Binding-site contacts:
Ligand atom N15 contacts residue TYR41 of chain 1.A at 3.3 Å (h-bond).
Ligand atom C28 contacts residue TYR33 of chain 1.A at 3.5 Å (hydrophobic).
Ligand atom O3 contacts residue TYR33 of chain 1.A at 3.7 Å.
Ligand atom N5 contacts residue SER18 of chain 1.A at 3.4 Å (h-bond).
Ligand atom C1 contacts residue TYR33 of chain 1.A at 3.4 Å (hydrophobic).
Ligand atom N29 contacts residue TYR33 of chain 1.A at 3.5 Å.
Ligand atom C16 contacts residue ASP58 of chain 1.A at 3.3 Å.
Ligand atom C13 contacts residue ILE37 of chain 1.A at 3.6 Å (hydrophobic).
Ligand atom C4 contacts residue TYR33 of chain 1.A at 3.6 Å (hydrophobic).
Ligand atom C10 contacts residue TYR41 of chain 1.A at 3.7 Å (hydrophobic).
Ligand atom C2 contacts residue TYR33 of chain 1.A at 3.6 Å (hydrophobic).
Ligand atom C14 contacts residue TYR41 of chain 1.A at 3.5 Å (hydrophobic).
Ligand atom C19 contacts residue CYS13 of chain 1.A at 1.9 Å (hydrophobic).
Ligand atom C14 contacts residue ILE37 of chain 1.A at 3.6 Å (hydrophobic).
Ligand atom C8 contacts residue SER18 of chain 1.A at 3.3 Å.
Ligand atom C7 contacts residue SER18 of chain 1.A at 3.5 Å.
Ligand atom C22 contacts residue CYS13 of chain 1.A at 3.3 Å (hydrophobic).
Ligand atom C30 contacts residue TYR33 of chain 1.A at 3.9 Å (hydrophobic).
Ligand atom C17 contacts residue ILE22 of chain 1.A at 3.8 Å (hydrophobic).
Ligand atom N18 contacts residue ILE22 of chain 1.A at 3.6 Å.
Ligand atom C13 contacts residue GLU38 of chain 1.A at 3.3 Å.
Ligand atom C12 contacts residue ASP58 of chain 1.A at 3.7 Å.
Ligand atom C9 contacts residue ASP58 of chain 1.A at 3.6 Å.
Ligand atom C16 contacts residue TYR41 of chain 1.A at 3.6 Å (hydrophobic).
Ligand atom C9 contacts residue ALA60 of chain 1.A at 3.3 Å (hydrophobic).
Ligand atom C20 contacts residue CYS13 of chain 1.A at 2.3 Å (hydrophobic).
Ligand atom O3 contacts residue ALA60 of chain 1.A at 3.7 Å.
Ligand atom N5 contacts residue ALA60 of chain 1.A at 3.8 Å.
Ligand atom N11 contacts residue ASP58 of chain 1.A at 3.5 Å (salt-bridge).
Ligand atom C10 contacts residue ASP58 of chain 1.A at 3.4 Å.
Ligand atom C12 contacts residue TYR41 of chain 1.A at 3.5 Å (hydrophobic).
Ligand atom O21 contacts residue CYS13 of chain 1.A at 3.5 Å (h-bond).
Ligand atom C8 contacts residue ASP58 of chain 1.A at 3.8 Å.
Ligand atom C16 contacts residue THR21 of chain 1.A at 3.6 Å.
Ligand atom N18 contacts residue TYR41 of chain 1.A at 3.8 Å.
Ligand atom O3 contacts residue GLY61 of chain 1.A at 3.5 Å.
Ligand atom C16 contacts residue ILE22 of chain 1.A at 3.8 Å (hydrophobic).
Ligand atom N11 contacts residue TYR41 of chain 1.A at 2.8 Å (h-bond).
Ligand atom O21 contacts residue GLY61 of chain 1.A at 3.2 Å (h-bond).
Ligand atom C17 contacts residue TYR41 of chain 1.A at 3.5 Å (hydrophobic).

Sequence of chain 1.A:
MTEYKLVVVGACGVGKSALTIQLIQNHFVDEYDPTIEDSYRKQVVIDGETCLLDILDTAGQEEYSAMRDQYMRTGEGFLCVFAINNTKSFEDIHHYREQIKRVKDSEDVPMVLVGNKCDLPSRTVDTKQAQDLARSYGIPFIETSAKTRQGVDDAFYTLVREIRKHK

A protein and the small-molecule ligand that binds it are described below.
Small molecule (SMILES): CCC(=O)N(CCC(=O)Nc1ccnc(-n2ccnc2C)c1Br)c1ccnc(-n2ccnc2C)c1Br